This small molecule binds to this protein.
Small molecule (SMILES): O=c1[nH]c2cc(Cl)ccc2o1

Sequence of chain 1.B:
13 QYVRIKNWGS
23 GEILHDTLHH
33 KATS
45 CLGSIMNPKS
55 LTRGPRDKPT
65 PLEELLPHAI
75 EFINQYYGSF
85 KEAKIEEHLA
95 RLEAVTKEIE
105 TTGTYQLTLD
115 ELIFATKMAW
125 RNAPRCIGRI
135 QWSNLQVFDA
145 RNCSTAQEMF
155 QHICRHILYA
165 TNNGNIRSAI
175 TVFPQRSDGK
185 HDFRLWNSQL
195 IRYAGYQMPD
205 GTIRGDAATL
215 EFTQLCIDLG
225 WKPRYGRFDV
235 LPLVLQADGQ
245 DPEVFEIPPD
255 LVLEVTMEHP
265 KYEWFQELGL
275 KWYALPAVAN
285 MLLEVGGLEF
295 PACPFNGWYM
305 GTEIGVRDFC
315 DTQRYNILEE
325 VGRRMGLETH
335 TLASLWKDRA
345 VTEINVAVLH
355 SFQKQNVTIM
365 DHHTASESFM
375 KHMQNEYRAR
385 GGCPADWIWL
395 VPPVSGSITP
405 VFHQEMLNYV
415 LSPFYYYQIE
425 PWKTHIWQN

Binding-site contacts:
Ligand atom CL1 contacts residue VAL282 of chain 1.B at 4.0 Å.
Ligand atom CL1 contacts residue PHE299 of chain 1.B at 3.5 Å.
Ligand atom C4 contacts residue HEM1 of chain 1.I at 3.4 Å.
Ligand atom N1 contacts residue TRP302 of chain 1.B at 2.6 Å (h-bond).
Ligand atom O2 contacts residue TYR303 of chain 1.B at 3.4 Å.
Ligand atom C6 contacts residue PRO280 of chain 1.B at 4.2 Å (hydrophobic).
Ligand atom O1 contacts residue GLU307 of chain 1.B at 3.6 Å.
Ligand atom CL1 contacts residue GLY301 of chain 1.B at 3.9 Å.
Ligand atom CL1 contacts residue HEM1 of chain 1.I at 3.5 Å.
Ligand atom C7 contacts residue TRP302 of chain 1.B at 3.6 Å (hydrophobic).
Ligand atom CL1 contacts residue PRO280 of chain 1.B at 4.2 Å.
Ligand atom C7 contacts residue GLU307 of chain 1.B at 3.8 Å.
Ligand atom O2 contacts residue TRP302 of chain 1.B at 3.8 Å.
Ligand atom O2 contacts residue GLU307 of chain 1.B at 3.3 Å.
Ligand atom C7 contacts residue HEM1 of chain 1.I at 3.5 Å.
Ligand atom C6 contacts residue GLY301 of chain 1.B at 4.5 Å.
Ligand atom O2 contacts residue MET304 of chain 1.B at 2.8 Å (h-bond).
Ligand atom C5 contacts residue GLY301 of chain 1.B at 4.0 Å.
Ligand atom C1 contacts residue VAL282 of chain 1.B at 3.8 Å (hydrophobic).
Ligand atom C1 contacts residue HEM1 of chain 1.I at 3.6 Å.
Ligand atom C7 contacts residue TYR303 of chain 1.B at 3.9 Å (hydrophobic).
Ligand atom N1 contacts residue PRO280 of chain 1.B at 3.7 Å.
Ligand atom C6 contacts residue HEM1 of chain 1.I at 3.7 Å.
Ligand atom C7 contacts residue MET304 of chain 1.B at 3.9 Å (hydrophobic).
Ligand atom C5 contacts residue PRO280 of chain 1.B at 3.8 Å (hydrophobic).
Ligand atom O2 contacts residue HEM1 of chain 1.I at 3.8 Å.
Ligand atom C5 contacts residue TRP302 of chain 1.B at 3.9 Å (hydrophobic).
Ligand atom C6 contacts residue VAL282 of chain 1.B at 4.4 Å (hydrophobic).
Ligand atom N1 contacts residue HEM1 of chain 1.I at 3.4 Å.
Ligand atom C7 contacts residue PRO280 of chain 1.B at 4.4 Å (hydrophobic).
Ligand atom N1 contacts residue MET304 of chain 1.B at 4.3 Å.
Ligand atom C4 contacts residue TRP302 of chain 1.B at 3.5 Å (hydrophobic).
Ligand atom CL1 contacts residue ASN300 of chain 1.B at 3.9 Å.
Ligand atom C5 contacts residue HEM1 of chain 1.I at 3.3 Å.
Ligand atom C3 contacts residue HEM1 of chain 1.I at 3.2 Å.
Ligand atom C2 contacts residue HEM1 of chain 1.I at 3.3 Å.
Ligand atom C4 contacts residue PRO280 of chain 1.B at 3.8 Å (hydrophobic).
Ligand atom N1 contacts residue TYR303 of chain 1.B at 3.8 Å.
Ligand atom C3 contacts residue PRO280 of chain 1.B at 4.3 Å (hydrophobic).
Ligand atom O1 contacts residue HEM1 of chain 1.I at 3.2 Å.